The small molecule below binds the protein below.
Small molecule (SMILES): N[C@@H](Cc1c[nH]c2ccccc12)C(=O)O

Binding-site contacts:
Ligand atom CH2 contacts residue TRP70 of chain 1.B at 3.4 Å (hydrophobic).
Ligand atom CD1 contacts residue GLU297 of chain 1.B at 3.3 Å.
Ligand atom CH2 contacts residue ALA298 of chain 1.B at 3.9 Å (hydrophobic).
Ligand atom C contacts residue TYR218 of chain 1.B at 3.3 Å (hydrophobic).
Ligand atom O contacts residue GLY146 of chain 1.B at 3.5 Å.
Ligand atom N contacts residue SER170 of chain 1.B at 2.9 Å (h-bond).
Ligand atom O contacts residue TYR218 of chain 1.B at 3.4 Å.
Ligand atom C contacts residue ALA168 of chain 1.B at 3.7 Å (hydrophobic).
Ligand atom NE1 contacts residue ALA298 of chain 1.B at 3.5 Å.
Ligand atom OXT contacts residue SER147 of chain 1.B at 2.6 Å (h-bond).
Ligand atom CA contacts residue ALA168 of chain 1.B at 3.5 Å (hydrophobic).
Ligand atom O contacts residue THR145 of chain 1.B at 3.8 Å.
Ligand atom CH2 contacts residue ARG66 of chain 1.B at 3.6 Å.
Ligand atom OXT contacts residue SER169 of chain 1.B at 3.3 Å.
Ligand atom CA contacts residue SER170 of chain 1.B at 3.9 Å.
Ligand atom CB contacts residue THR145 of chain 1.B at 3.7 Å.
Ligand atom CD1 contacts residue ALA168 of chain 1.B at 3.8 Å (hydrophobic).
Ligand atom CB contacts residue ALA168 of chain 1.B at 3.6 Å (hydrophobic).
Ligand atom CZ3 contacts residue TRP70 of chain 1.B at 3.7 Å (hydrophobic).
Ligand atom CE3 contacts residue THR145 of chain 1.B at 3.5 Å.
Ligand atom N contacts residue TYR218 of chain 1.B at 3.5 Å.
Ligand atom CG contacts residue ALA168 of chain 1.B at 4.0 Å (hydrophobic).
Ligand atom CD2 contacts residue ALA298 of chain 1.B at 3.8 Å (hydrophobic).
Ligand atom CZ2 contacts residue ALA298 of chain 1.B at 3.7 Å (hydrophobic).
Ligand atom OXT contacts residue THR145 of chain 1.B at 3.9 Å.
Ligand atom C contacts residue SER147 of chain 1.B at 3.4 Å.
Ligand atom OXT contacts residue TYR218 of chain 1.B at 3.4 Å.
Ligand atom CZ2 contacts residue TRP70 of chain 1.B at 3.9 Å (hydrophobic).
Ligand atom OXT contacts residue SER170 of chain 1.B at 2.8 Å (h-bond).
Ligand atom NE1 contacts residue ILE416 of chain 1.B at 3.8 Å.
Ligand atom N contacts residue ALA168 of chain 1.B at 2.8 Å (h-bond).
Ligand atom C contacts residue THR145 of chain 1.B at 3.7 Å.
Ligand atom CZ2 contacts residue ARG66 of chain 1.B at 3.8 Å.
Ligand atom OXT contacts residue ALA168 of chain 1.B at 3.3 Å (h-bond).
Ligand atom CD1 contacts residue ALA298 of chain 1.B at 3.7 Å (hydrophobic).
Ligand atom CE2 contacts residue ALA298 of chain 1.B at 3.7 Å (hydrophobic).
Ligand atom CG contacts residue ALA298 of chain 1.B at 3.6 Å (hydrophobic).
Ligand atom NE1 contacts residue GLU297 of chain 1.B at 3.0 Å (salt-bridge).
Ligand atom O contacts residue SER147 of chain 1.B at 3.1 Å (h-bond).
Ligand atom CA contacts residue TYR218 of chain 1.B at 3.5 Å (hydrophobic).

Sequence of chain 1.B:
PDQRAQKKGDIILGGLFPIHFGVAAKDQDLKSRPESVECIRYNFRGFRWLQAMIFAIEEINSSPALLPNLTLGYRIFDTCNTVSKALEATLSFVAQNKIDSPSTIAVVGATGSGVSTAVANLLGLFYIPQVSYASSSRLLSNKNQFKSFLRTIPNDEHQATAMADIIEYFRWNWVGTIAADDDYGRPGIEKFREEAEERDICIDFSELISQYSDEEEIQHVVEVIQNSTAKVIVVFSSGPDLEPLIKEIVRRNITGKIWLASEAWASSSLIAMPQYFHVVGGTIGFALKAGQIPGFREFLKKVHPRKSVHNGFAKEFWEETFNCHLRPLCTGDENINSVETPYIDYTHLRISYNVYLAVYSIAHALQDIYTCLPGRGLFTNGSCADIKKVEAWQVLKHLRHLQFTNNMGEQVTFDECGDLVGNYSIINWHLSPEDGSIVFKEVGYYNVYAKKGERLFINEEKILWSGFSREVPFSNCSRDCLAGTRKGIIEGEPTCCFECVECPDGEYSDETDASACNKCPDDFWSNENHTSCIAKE